Sequence of chain 1.A:
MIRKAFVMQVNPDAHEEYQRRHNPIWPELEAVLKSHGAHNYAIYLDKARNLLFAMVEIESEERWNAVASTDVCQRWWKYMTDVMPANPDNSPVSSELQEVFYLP

Sequence of chain 1.B:
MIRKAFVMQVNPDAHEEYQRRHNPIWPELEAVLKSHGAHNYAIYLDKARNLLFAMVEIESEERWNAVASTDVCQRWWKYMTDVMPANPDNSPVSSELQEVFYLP

The protein below binds the small molecule below.
Small molecule (SMILES): C[C@H](O)[C@H](O)[C@@H](O)[C@@H](O)C=O

Binding-site contacts:
Ligand atom C6 contacts residue TRP76 of chain 1.A at 4.1 Å (hydrophobic).
Ligand atom O5 contacts residue TYR18 of chain 1.A at 4.4 Å.
Ligand atom C5 contacts residue HIS22 of chain 1.A at 4.2 Å.
Ligand atom C1 contacts residue TYR18 of chain 1.A at 3.5 Å (hydrophobic).
Ligand atom O3 contacts residue PRO92 of chain 1.A at 4.1 Å.
Ligand atom C2 contacts residue MET8 of chain 1.A at 4.2 Å (hydrophobic).
Ligand atom C6 contacts residue HIS22 of chain 1.A at 4.5 Å.
Ligand atom C5 contacts residue TYR41 of chain 1.A at 3.7 Å (hydrophobic).
Ligand atom O4 contacts residue LEU33 of chain 1.A at 4.3 Å.
Ligand atom O1 contacts residue TYR18 of chain 1.A at 2.8 Å (h-bond).
Ligand atom O3 contacts residue TYR41 of chain 1.A at 4.0 Å.
Ligand atom C3 contacts residue MET8 of chain 1.A at 4.5 Å (hydrophobic).
Ligand atom O1 contacts residue HIS22 of chain 1.A at 2.8 Å (h-bond).
Ligand atom O5 contacts residue TRP76 of chain 1.A at 3.2 Å (h-bond).
Ligand atom O3 contacts residue TRP77 of chain 1.A at 2.8 Å (h-bond).
Ligand atom O1 contacts residue TRP76 of chain 1.A at 4.0 Å.
Ligand atom C6 contacts residue TYR41 of chain 1.A at 4.3 Å (hydrophobic).
Ligand atom C6 contacts residue LEU33 of chain 1.A at 4.1 Å (hydrophobic).
Ligand atom O4 contacts residue TYR41 of chain 1.A at 2.7 Å (h-bond).
Ligand atom C4 contacts residue TRP77 of chain 1.A at 4.2 Å (hydrophobic).
Ligand atom C5 contacts residue ILE43 of chain 1.A at 4.3 Å (hydrophobic).
Ligand atom O5 contacts residue HIS22 of chain 1.A at 3.1 Å (h-bond).
Ligand atom O2 contacts residue TRP76 of chain 1.A at 2.9 Å (h-bond).
Ligand atom C6 contacts residue PHE101 of chain 1.B at 4.3 Å (hydrophobic).
Ligand atom O2 contacts residue MET80 of chain 1.A at 4.4 Å.
Ligand atom O2 contacts residue TRP77 of chain 1.A at 3.2 Å (h-bond).
Ligand atom O1 contacts residue MET80 of chain 1.A at 3.9 Å.
Ligand atom C2 contacts residue TRP76 of chain 1.A at 3.9 Å (hydrophobic).
Ligand atom C1 contacts residue HIS22 of chain 1.A at 3.3 Å.
Ligand atom C2 contacts residue TRP77 of chain 1.A at 4.0 Å (hydrophobic).
Ligand atom C1 contacts residue TRP76 of chain 1.A at 3.9 Å (hydrophobic).
Ligand atom O1 contacts residue MET84 of chain 1.A at 4.4 Å.
Ligand atom C3 contacts residue TRP77 of chain 1.A at 3.8 Å (hydrophobic).
Ligand atom C4 contacts residue TRP76 of chain 1.A at 4.0 Å (hydrophobic).
Ligand atom C4 contacts residue TYR41 of chain 1.A at 3.4 Å (hydrophobic).
Ligand atom C3 contacts residue TYR41 of chain 1.A at 3.5 Å (hydrophobic).
Ligand atom C1 contacts residue ILE43 of chain 1.A at 4.1 Å (hydrophobic).
Ligand atom C6 contacts residue LEU29 of chain 1.A at 4.0 Å (hydrophobic).
Ligand atom O5 contacts residue ILE43 of chain 1.A at 4.3 Å.
Ligand atom C5 contacts residue TRP76 of chain 1.A at 3.9 Å (hydrophobic).